Sequence of chain 24.C:
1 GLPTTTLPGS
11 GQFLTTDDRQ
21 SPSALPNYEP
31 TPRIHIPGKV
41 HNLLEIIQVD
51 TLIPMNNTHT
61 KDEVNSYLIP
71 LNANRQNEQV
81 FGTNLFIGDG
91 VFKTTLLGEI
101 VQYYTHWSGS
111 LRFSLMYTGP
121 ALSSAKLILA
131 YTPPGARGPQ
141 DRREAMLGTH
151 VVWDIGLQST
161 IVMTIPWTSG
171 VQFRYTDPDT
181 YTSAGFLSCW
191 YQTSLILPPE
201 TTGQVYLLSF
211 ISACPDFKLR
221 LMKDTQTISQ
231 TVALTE

A small-molecule ligand and the protein it binds are described below.
Small molecule (SMILES): Cc1cc(CCCCCOc2c(Cl)cc(C3=NCCO3)cc2Cl)on1

Sequence of chain 25.C:
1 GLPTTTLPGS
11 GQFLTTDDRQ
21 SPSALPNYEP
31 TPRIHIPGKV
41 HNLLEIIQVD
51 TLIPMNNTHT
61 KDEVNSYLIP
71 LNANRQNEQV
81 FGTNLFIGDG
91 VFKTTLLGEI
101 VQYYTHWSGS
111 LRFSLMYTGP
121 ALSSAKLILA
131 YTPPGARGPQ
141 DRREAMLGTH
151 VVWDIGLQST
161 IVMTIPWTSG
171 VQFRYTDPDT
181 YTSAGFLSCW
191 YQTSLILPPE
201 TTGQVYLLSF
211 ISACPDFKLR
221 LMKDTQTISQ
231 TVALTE

Binding-site contacts:
Ligand atom C31 contacts residue ASN219 of chain 24.A at 3.7 Å.
Ligand atom O1A contacts residue MET224 of chain 24.A at 3.9 Å.
Ligand atom N2 contacts residue ASN219 of chain 24.A at 3.5 Å (h-bond).
Ligand atom CL1 contacts residue VAL188 of chain 24.A at 3.7 Å.
Ligand atom C31 contacts residue TYR197 of chain 24.A at 3.6 Å (hydrophobic).
Ligand atom C4C contacts residue VAL191 of chain 24.A at 3.7 Å (hydrophobic).
Ligand atom C5B contacts residue PHE186 of chain 24.A at 3.8 Å (hydrophobic).
Ligand atom C5 contacts residue MET221 of chain 24.A at 3.9 Å (hydrophobic).
Ligand atom C4B contacts residue PHE186 of chain 24.A at 3.6 Å (hydrophobic).
Ligand atom CL1 contacts residue LEU25 of chain 24.C at 3.5 Å.
Ligand atom C4A contacts residue SER175 of chain 24.A at 3.6 Å.
Ligand atom O1 contacts residue LEU106 of chain 24.A at 3.7 Å.
Ligand atom C4A contacts residue PRO174 of chain 24.A at 3.2 Å (hydrophobic).
Ligand atom N3A contacts residue ALA24 of chain 24.C at 3.8 Å.
Ligand atom O1 contacts residue MET221 of chain 24.A at 3.4 Å (h-bond).
Ligand atom C2A contacts residue PHE186 of chain 24.A at 3.6 Å (hydrophobic).
Ligand atom C5C contacts residue TYR152 of chain 24.A at 3.8 Å (hydrophobic).
Ligand atom O1A contacts residue PHE186 of chain 24.A at 3.4 Å.
Ligand atom C1C contacts residue LEU106 of chain 24.A at 3.9 Å (hydrophobic).
Ligand atom C5B contacts residue MET224 of chain 24.A at 3.8 Å (hydrophobic).
Ligand atom C5A contacts residue VAL176 of chain 24.A at 3.8 Å (hydrophobic).
Ligand atom C5 contacts residue LEU106 of chain 24.A at 3.7 Å (hydrophobic).
Ligand atom N3A contacts residue PRO174 of chain 24.A at 3.3 Å (h-bond).
Ligand atom C2C contacts residue MET221 of chain 24.A at 3.3 Å (hydrophobic).
Ligand atom C4B contacts residue TYR152 of chain 24.A at 3.7 Å (hydrophobic).
Ligand atom C1C contacts residue TYR128 of chain 24.A at 3.6 Å (hydrophobic).
Ligand atom C4 contacts residue TYR197 of chain 24.A at 3.6 Å (hydrophobic).
Ligand atom C4A contacts residue VAL176 of chain 24.A at 3.9 Å (hydrophobic).
Ligand atom N2 contacts residue MET221 of chain 24.A at 3.9 Å.
Ligand atom C4A contacts residue ALA150 of chain 24.A at 3.9 Å (hydrophobic).
Ligand atom C3B contacts residue TYR152 of chain 24.A at 3.9 Å (hydrophobic).
Ligand atom C3C contacts residue TYR128 of chain 24.A at 3.8 Å (hydrophobic).
Ligand atom C3B contacts residue ALA24 of chain 24.C at 4.0 Å (hydrophobic).
Ligand atom CL2 contacts residue TYR128 of chain 24.A at 3.4 Å.
Ligand atom C5A contacts residue ALA150 of chain 24.A at 3.4 Å (hydrophobic).
Ligand atom CL2 contacts residue ILE104 of chain 24.A at 3.4 Å.
Ligand atom CL2 contacts residue MET224 of chain 24.A at 3.2 Å.
Ligand atom C2C contacts residue ILE104 of chain 24.A at 3.9 Å (hydrophobic).
Ligand atom O1B contacts residue VAL188 of chain 24.A at 3.8 Å.
Ligand atom C3C contacts residue ILE104 of chain 24.A at 3.6 Å (hydrophobic).

Sequence of chain 24.A:
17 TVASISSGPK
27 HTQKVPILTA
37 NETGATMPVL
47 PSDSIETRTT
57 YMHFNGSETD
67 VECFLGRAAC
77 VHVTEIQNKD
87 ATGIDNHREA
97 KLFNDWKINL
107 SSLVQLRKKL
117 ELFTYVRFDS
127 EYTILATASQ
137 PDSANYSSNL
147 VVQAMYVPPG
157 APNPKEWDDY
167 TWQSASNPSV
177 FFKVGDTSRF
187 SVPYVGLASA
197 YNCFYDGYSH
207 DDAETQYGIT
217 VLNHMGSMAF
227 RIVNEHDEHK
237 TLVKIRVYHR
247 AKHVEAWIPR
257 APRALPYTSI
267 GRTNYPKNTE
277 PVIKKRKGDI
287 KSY